A protein and the small-molecule ligand that binds it are described below.
Small molecule (SMILES): Oc1cccc(O)c1

Binding-site contacts:
Ligand atom C5 contacts residue LEU127 of chain 1.A at 3.9 Å (hydrophobic).
Ligand atom C3 contacts residue SER126 of chain 1.A at 4.0 Å.
Ligand atom C1 contacts residue PHE123 of chain 1.A at 4.2 Å (hydrophobic).
Ligand atom C1 contacts residue SER126 of chain 1.A at 3.5 Å.
Ligand atom C6 contacts residue LEU127 of chain 1.A at 3.9 Å (hydrophobic).
Ligand atom C4 contacts residue PHE188 of chain 1.A at 4.4 Å (hydrophobic).
Ligand atom C5 contacts residue LEU130 of chain 1.A at 3.8 Å (hydrophobic).
Ligand atom C2 contacts residue ALA162 of chain 1.A at 3.9 Å (hydrophobic).
Ligand atom O1 contacts residue ASP165 of chain 1.A at 2.6 Å (salt-bridge).
Ligand atom O1 contacts residue ARG161 of chain 1.A at 4.3 Å.
Ligand atom C5 contacts residue ALA162 of chain 1.A at 4.2 Å (hydrophobic).
Ligand atom O3 contacts residue ARG161 of chain 1.A at 3.5 Å.
Ligand atom C5 contacts residue SER126 of chain 1.A at 4.0 Å.
Ligand atom C2 contacts residue ARG161 of chain 1.A at 4.1 Å.
Ligand atom C3 contacts residue LEU109 of chain 1.A at 3.9 Å (hydrophobic).
Ligand atom C4 contacts residue SER126 of chain 1.A at 4.2 Å.
Ligand atom C3 contacts residue ALA162 of chain 1.A at 4.3 Å (hydrophobic).
Ligand atom C6 contacts residue PHE123 of chain 1.A at 4.0 Å (hydrophobic).
Ligand atom C6 contacts residue ALA162 of chain 1.A at 3.8 Å (hydrophobic).
Ligand atom C2 contacts residue ASP165 of chain 1.A at 3.4 Å.
Ligand atom C4 contacts residue LEU158 of chain 1.A at 4.3 Å (hydrophobic).
Ligand atom C5 contacts residue PHE188 of chain 1.A at 4.1 Å (hydrophobic).
Ligand atom C4 contacts residue LEU130 of chain 1.A at 3.9 Å (hydrophobic).
Ligand atom C4 contacts residue LEU109 of chain 1.A at 4.2 Å (hydrophobic).
Ligand atom O1 contacts residue ALA162 of chain 1.A at 3.7 Å.
Ligand atom O1 contacts residue SER126 of chain 1.A at 3.9 Å.
Ligand atom C1 contacts residue ALA162 of chain 1.A at 3.6 Å (hydrophobic).
Ligand atom O3 contacts residue LEU109 of chain 1.A at 3.6 Å.
Ligand atom O1 contacts residue PHE123 of chain 1.A at 3.4 Å.
Ligand atom C2 contacts residue SER126 of chain 1.A at 3.7 Å.
Ligand atom O3 contacts residue GLY106 of chain 1.A at 4.3 Å.
Ligand atom O3 contacts residue LEU158 of chain 1.A at 3.7 Å.
Ligand atom C6 contacts residue SER126 of chain 1.A at 3.7 Å.
Ligand atom C3 contacts residue ARG161 of chain 1.A at 4.0 Å.
Ligand atom C1 contacts residue ASP165 of chain 1.A at 3.4 Å.

Sequence of chain 1.A:
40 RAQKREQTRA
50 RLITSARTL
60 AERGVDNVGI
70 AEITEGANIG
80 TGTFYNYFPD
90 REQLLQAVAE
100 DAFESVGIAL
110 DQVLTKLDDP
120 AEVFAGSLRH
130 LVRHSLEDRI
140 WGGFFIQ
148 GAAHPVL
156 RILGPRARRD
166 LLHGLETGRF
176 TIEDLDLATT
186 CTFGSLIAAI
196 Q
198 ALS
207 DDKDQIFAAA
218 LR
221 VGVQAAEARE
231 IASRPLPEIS